Sequence of chain 2.B:
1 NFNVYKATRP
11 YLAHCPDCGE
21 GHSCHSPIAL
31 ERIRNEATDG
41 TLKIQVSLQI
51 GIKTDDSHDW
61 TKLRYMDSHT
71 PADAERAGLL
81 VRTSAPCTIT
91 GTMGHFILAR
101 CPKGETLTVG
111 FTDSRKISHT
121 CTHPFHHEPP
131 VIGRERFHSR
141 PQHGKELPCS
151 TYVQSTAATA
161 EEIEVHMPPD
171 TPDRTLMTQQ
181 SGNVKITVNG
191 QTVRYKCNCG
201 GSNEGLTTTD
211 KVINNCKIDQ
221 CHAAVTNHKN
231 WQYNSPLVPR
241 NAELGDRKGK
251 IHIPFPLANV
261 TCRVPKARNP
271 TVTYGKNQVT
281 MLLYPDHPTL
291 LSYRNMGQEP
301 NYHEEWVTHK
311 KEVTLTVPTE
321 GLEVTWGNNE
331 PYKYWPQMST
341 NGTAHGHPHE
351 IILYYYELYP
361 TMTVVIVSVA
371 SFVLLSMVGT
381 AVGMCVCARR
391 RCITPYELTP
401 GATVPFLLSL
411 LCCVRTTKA

This protein binds this small molecule.
Small molecule (SMILES): CC(=O)N[C@@H]1[C@@H](O)[C@H](O)[C@@H](CO)O[C@H]1O

Sequence of chain 2.A:
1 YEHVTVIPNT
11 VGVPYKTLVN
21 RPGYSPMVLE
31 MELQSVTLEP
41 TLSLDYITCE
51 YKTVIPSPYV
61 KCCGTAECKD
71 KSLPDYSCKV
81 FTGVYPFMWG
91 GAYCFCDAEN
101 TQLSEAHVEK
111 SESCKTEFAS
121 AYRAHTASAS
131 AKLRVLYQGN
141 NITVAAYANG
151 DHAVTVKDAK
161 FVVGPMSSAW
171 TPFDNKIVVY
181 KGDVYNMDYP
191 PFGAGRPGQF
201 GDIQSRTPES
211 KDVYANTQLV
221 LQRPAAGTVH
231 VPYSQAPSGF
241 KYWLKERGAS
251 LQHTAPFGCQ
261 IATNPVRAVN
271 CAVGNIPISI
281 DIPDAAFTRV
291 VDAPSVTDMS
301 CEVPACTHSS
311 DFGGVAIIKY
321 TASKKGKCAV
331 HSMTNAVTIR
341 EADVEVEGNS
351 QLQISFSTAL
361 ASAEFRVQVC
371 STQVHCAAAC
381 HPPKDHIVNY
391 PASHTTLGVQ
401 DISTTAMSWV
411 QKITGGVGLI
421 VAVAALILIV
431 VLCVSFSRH

Binding-site contacts:
Ligand atom O6 contacts residue PHE118 of chain 2.A at 3.9 Å.
Ligand atom O6 contacts residue LYS115 of chain 2.A at 4.4 Å.
Ligand atom C6 contacts residue THR116 of chain 2.A at 3.5 Å.
Ligand atom C2 contacts residue ASN259 of chain 2.B at 2.4 Å.
Ligand atom O5 contacts residue THR116 of chain 2.A at 2.6 Å (h-bond).
Ligand atom N2 contacts residue ASN259 of chain 2.B at 2.9 Å (h-bond).
Ligand atom C8 contacts residue ASN259 of chain 2.B at 4.1 Å.
Ligand atom C1 contacts residue THR116 of chain 2.A at 3.3 Å.
Ligand atom C7 contacts residue ASN259 of chain 2.B at 3.1 Å.
Ligand atom C5 contacts residue THR116 of chain 2.A at 3.5 Å.
Ligand atom C6 contacts residue PHE118 of chain 2.A at 4.4 Å (hydrophobic).
Ligand atom O5 contacts residue ASN259 of chain 2.B at 2.4 Å (h-bond).
Ligand atom C1 contacts residue ASN259 of chain 2.B at 1.4 Å.
Ligand atom C5 contacts residue ASN259 of chain 2.B at 3.7 Å.
Ligand atom C6 contacts residue LYS115 of chain 2.A at 3.9 Å.
Ligand atom C4 contacts residue ASN259 of chain 2.B at 4.2 Å.
Ligand atom C3 contacts residue ASN259 of chain 2.B at 3.8 Å.
Ligand atom O7 contacts residue ASN259 of chain 2.B at 3.0 Å (h-bond).